Sequence of chain 1.A:
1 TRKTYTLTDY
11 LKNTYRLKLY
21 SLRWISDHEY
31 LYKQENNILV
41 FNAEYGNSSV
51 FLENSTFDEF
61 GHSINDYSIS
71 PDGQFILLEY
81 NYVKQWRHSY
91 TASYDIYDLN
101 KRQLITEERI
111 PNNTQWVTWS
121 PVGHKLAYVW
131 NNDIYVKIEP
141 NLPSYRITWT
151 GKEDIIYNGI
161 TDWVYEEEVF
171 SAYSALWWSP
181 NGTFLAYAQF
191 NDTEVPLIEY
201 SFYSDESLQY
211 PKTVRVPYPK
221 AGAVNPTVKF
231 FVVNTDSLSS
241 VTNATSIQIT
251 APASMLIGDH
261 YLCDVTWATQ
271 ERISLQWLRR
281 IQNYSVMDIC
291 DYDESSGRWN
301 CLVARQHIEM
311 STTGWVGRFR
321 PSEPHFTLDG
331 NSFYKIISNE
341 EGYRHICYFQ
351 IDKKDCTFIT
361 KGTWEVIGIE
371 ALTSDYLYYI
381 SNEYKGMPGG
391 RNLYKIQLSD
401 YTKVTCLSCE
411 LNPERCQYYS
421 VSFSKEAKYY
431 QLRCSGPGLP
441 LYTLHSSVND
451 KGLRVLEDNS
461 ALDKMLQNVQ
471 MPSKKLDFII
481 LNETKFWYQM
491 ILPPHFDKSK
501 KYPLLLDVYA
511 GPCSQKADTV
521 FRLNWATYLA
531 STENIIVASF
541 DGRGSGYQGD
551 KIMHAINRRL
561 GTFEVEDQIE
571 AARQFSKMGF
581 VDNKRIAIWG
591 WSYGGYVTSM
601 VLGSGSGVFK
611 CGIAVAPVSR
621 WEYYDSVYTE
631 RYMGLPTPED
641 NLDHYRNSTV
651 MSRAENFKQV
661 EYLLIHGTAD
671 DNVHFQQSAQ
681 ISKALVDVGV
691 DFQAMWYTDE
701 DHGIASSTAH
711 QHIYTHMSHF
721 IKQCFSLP

This small molecule binds to this protein.
Small molecule (SMILES): CC(=O)N[C@@H]1[C@@H](O)[C@H](O)[C@@H](CO)O[C@H]1O

Binding-site contacts:
Ligand atom O5 contacts residue GLU35 of chain 1.A at 3.6 Å (salt-bridge).
Ligand atom C1 contacts residue ASN54 of chain 1.A at 1.5 Å.
Ligand atom O3 contacts residue GLU35 of chain 1.A at 3.8 Å.
Ligand atom O5 contacts residue ASN36 of chain 1.A at 4.4 Å.
Ligand atom C3 contacts residue GLU35 of chain 1.A at 3.8 Å.
Ligand atom C8 contacts residue ASN37 of chain 1.A at 3.8 Å.
Ligand atom N2 contacts residue ASN54 of chain 1.A at 2.9 Å (h-bond).
Ligand atom N2 contacts residue ASN37 of chain 1.A at 3.0 Å (h-bond).
Ligand atom N2 contacts residue GLU35 of chain 1.A at 3.9 Å.
Ligand atom C1 contacts residue ASN36 of chain 1.A at 4.5 Å.
Ligand atom C2 contacts residue GLU35 of chain 1.A at 3.8 Å.
Ligand atom C1 contacts residue GLU35 of chain 1.A at 3.0 Å.
Ligand atom C7 contacts residue ASN54 of chain 1.A at 3.8 Å.
Ligand atom C1 contacts residue ASN37 of chain 1.A at 3.7 Å.
Ligand atom C5 contacts residue ASN36 of chain 1.A at 4.3 Å.
Ligand atom C3 contacts residue ASN54 of chain 1.A at 3.9 Å.
Ligand atom C6 contacts residue ASN36 of chain 1.A at 3.9 Å.
Ligand atom C5 contacts residue GLU35 of chain 1.A at 3.4 Å.
Ligand atom C5 contacts residue ASN54 of chain 1.A at 3.7 Å.
Ligand atom C7 contacts residue ASN37 of chain 1.A at 3.9 Å.
Ligand atom C2 contacts residue ASN54 of chain 1.A at 2.5 Å.
Ligand atom C4 contacts residue ASN54 of chain 1.A at 4.3 Å.
Ligand atom O4 contacts residue GLU35 of chain 1.A at 4.3 Å.
Ligand atom C2 contacts residue ASN37 of chain 1.A at 3.9 Å.
Ligand atom O6 contacts residue ASN36 of chain 1.A at 2.9 Å (h-bond).
Ligand atom C4 contacts residue GLU35 of chain 1.A at 4.1 Å.
Ligand atom C8 contacts residue ASN54 of chain 1.A at 4.1 Å.
Ligand atom O5 contacts residue ASN54 of chain 1.A at 2.4 Å (h-bond).